Sequence of chain 1.C:
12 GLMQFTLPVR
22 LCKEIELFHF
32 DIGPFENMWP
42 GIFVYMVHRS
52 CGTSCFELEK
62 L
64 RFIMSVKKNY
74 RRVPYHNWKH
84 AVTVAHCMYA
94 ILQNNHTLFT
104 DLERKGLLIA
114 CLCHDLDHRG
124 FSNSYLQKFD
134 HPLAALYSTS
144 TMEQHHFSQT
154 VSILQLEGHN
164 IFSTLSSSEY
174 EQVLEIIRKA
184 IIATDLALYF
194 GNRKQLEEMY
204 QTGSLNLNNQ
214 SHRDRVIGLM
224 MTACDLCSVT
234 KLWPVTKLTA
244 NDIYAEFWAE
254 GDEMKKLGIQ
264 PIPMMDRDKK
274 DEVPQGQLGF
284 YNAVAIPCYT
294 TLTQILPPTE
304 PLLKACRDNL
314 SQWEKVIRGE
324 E

A protein and the small-molecule ligand that binds it are described below.
Small molecule (SMILES): CN1NCC(C(=O)N2CCC2)=C1C(=O)NCCc1nc(-c2ccccc2)nn1C

Binding-site contacts:
Ligand atom O29 contacts residue GLN280 of chain 1.C at 2.9 Å (h-bond).
Ligand atom C27 contacts residue VAL232 of chain 1.C at 3.8 Å (hydrophobic).
Ligand atom C10 contacts residue VAL276 of chain 1.C at 3.7 Å (hydrophobic).
Ligand atom C26 contacts residue LEU229 of chain 1.C at 3.6 Å (hydrophobic).
Ligand atom C9 contacts residue LYS272 of chain 1.C at 3.7 Å.
Ligand atom O21 contacts residue PHE283 of chain 1.C at 3.6 Å.
Ligand atom N5 contacts residue GLY279 of chain 1.C at 3.7 Å.
Ligand atom C10 contacts residue GLU275 of chain 1.C at 3.7 Å.
Ligand atom N1 contacts residue GLY279 of chain 1.C at 3.5 Å (h-bond).
Ligand atom C13 contacts residue GLN280 of chain 1.C at 3.8 Å.
Ligand atom C12 contacts residue GLN280 of chain 1.C at 3.7 Å.
Ligand atom N14 contacts residue PHE250 of chain 1.C at 3.7 Å.
Ligand atom C4 contacts residue MET267 of chain 1.C at 3.8 Å (hydrophobic).
Ligand atom C9 contacts residue GLU275 of chain 1.C at 3.5 Å.
Ligand atom O21 contacts residue PHE250 of chain 1.C at 3.8 Å.
Ligand atom C4 contacts residue TYR247 of chain 1.C at 3.6 Å (hydrophobic).
Ligand atom N3 contacts residue GLY279 of chain 1.C at 3.7 Å.
Ligand atom C9 contacts residue PRO266 of chain 1.C at 3.5 Å (hydrophobic).
Ligand atom C13 contacts residue PHE250 of chain 1.C at 3.8 Å (hydrophobic).
Ligand atom C22 contacts residue PHE283 of chain 1.C at 3.5 Å (hydrophobic).
Ligand atom C7 contacts residue MET267 of chain 1.C at 3.7 Å (hydrophobic).
Ligand atom C2 contacts residue GLY279 of chain 1.C at 3.5 Å.
Ligand atom C2 contacts residue TYR247 of chain 1.C at 3.5 Å (hydrophobic).
Ligand atom N25 contacts residue ILE246 of chain 1.C at 3.7 Å.
Ligand atom C11 contacts residue TYR247 of chain 1.C at 3.5 Å (hydrophobic).
Ligand atom C27 contacts residue ILE246 of chain 1.C at 3.5 Å (hydrophobic).
Ligand atom C6 contacts residue MET267 of chain 1.C at 3.7 Å (hydrophobic).
Ligand atom C4 contacts residue GLY279 of chain 1.C at 3.4 Å.
Ligand atom C8 contacts residue MET267 of chain 1.C at 3.7 Å (hydrophobic).
Ligand atom C12 contacts residue TYR247 of chain 1.C at 3.8 Å (hydrophobic).
Ligand atom C11 contacts residue MET267 of chain 1.C at 3.8 Å (hydrophobic).
Ligand atom N3 contacts residue TYR247 of chain 1.C at 2.5 Å (h-bond).
Ligand atom C8 contacts residue PRO266 of chain 1.C at 3.6 Å (hydrophobic).
Ligand atom N24 contacts residue PHE283 of chain 1.C at 3.6 Å.
Ligand atom C6 contacts residue GLY279 of chain 1.C at 3.6 Å.
Ligand atom C13 contacts residue TYR247 of chain 1.C at 3.7 Å (hydrophobic).
Ligand atom C12 contacts residue PHE283 of chain 1.C at 3.5 Å (hydrophobic).
Ligand atom N24 contacts residue ILE246 of chain 1.C at 3.5 Å.
Ligand atom N1 contacts residue MET267 of chain 1.C at 3.7 Å.
Ligand atom C23 contacts residue PHE283 of chain 1.C at 3.5 Å (hydrophobic).